Sequence of chain 1.A:
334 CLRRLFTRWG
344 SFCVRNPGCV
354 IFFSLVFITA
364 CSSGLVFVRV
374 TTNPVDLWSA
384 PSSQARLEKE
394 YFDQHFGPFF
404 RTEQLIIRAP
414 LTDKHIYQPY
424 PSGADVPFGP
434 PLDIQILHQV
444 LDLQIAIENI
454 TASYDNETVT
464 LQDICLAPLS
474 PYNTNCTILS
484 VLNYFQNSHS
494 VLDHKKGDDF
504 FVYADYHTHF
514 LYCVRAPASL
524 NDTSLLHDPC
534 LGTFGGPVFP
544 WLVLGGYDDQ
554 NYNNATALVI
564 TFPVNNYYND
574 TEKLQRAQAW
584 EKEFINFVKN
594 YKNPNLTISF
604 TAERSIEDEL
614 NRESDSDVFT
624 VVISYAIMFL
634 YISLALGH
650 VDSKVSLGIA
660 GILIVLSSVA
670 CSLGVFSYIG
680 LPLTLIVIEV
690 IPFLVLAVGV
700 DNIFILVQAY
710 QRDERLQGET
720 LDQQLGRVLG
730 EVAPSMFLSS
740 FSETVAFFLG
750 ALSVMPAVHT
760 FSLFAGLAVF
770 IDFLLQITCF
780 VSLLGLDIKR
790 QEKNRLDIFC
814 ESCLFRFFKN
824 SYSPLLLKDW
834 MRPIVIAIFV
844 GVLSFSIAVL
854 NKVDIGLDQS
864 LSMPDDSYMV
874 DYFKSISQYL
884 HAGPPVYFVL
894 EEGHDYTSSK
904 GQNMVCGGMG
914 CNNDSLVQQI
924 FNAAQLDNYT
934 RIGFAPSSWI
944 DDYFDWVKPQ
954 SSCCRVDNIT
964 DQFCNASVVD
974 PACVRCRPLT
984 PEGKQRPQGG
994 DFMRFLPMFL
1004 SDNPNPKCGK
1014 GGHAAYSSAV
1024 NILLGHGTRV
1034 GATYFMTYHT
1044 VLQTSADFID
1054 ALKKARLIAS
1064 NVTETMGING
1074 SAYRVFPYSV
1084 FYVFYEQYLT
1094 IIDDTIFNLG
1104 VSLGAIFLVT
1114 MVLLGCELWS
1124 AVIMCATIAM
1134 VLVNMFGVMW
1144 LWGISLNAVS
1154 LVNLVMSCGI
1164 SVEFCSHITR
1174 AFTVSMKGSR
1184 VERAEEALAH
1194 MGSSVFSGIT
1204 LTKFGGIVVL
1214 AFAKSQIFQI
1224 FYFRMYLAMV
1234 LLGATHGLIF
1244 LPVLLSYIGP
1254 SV

A protein and the small-molecule ligand that binds it are described below.
Small molecule (SMILES): CC(=O)N[C@@H]1[C@@H](O)[C@H](O)[C@@H](CO)O[C@H]1O

Binding-site contacts:
Ligand atom C3 contacts residue ASN968 of chain 1.A at 3.7 Å.
Ligand atom C1 contacts residue TYR475 of chain 1.A at 3.5 Å (hydrophobic).
Ligand atom C6 contacts residue TYR475 of chain 1.A at 1.4 Å (hydrophobic).
Ligand atom C5 contacts residue ASN968 of chain 1.A at 3.6 Å.
Ligand atom C7 contacts residue ASN968 of chain 1.A at 4.0 Å.
Ligand atom O4 contacts residue TYR475 of chain 1.A at 2.9 Å (h-bond).
Ligand atom O5 contacts residue TYR475 of chain 1.A at 2.5 Å (h-bond).
Ligand atom C3 contacts residue TYR475 of chain 1.A at 3.6 Å (hydrophobic).
Ligand atom C4 contacts residue ASN968 of chain 1.A at 4.1 Å.
Ligand atom O6 contacts residue ASN1008 of chain 1.A at 2.9 Å (h-bond).
Ligand atom C5 contacts residue TYR475 of chain 1.A at 1.4 Å (hydrophobic).
Ligand atom C4 contacts residue TYR475 of chain 1.A at 2.6 Å (hydrophobic).
Ligand atom C6 contacts residue ASN1008 of chain 1.A at 4.0 Å.
Ligand atom C2 contacts residue TYR475 of chain 1.A at 4.2 Å (hydrophobic).
Ligand atom C2 contacts residue ASN968 of chain 1.A at 2.4 Å.
Ligand atom O6 contacts residue TYR475 of chain 1.A at 2.7 Å (h-bond).
Ligand atom O5 contacts residue ASN1008 of chain 1.A at 4.3 Å.
Ligand atom N2 contacts residue ASN968 of chain 1.A at 2.9 Å (h-bond).
Ligand atom O5 contacts residue ASN968 of chain 1.A at 2.3 Å (h-bond).
Ligand atom O7 contacts residue ASN968 of chain 1.A at 4.5 Å.
Ligand atom O6 contacts residue ASN968 of chain 1.A at 4.3 Å.
Ligand atom C1 contacts residue ASN968 of chain 1.A at 1.4 Å.